Sequence of chain 1.A:
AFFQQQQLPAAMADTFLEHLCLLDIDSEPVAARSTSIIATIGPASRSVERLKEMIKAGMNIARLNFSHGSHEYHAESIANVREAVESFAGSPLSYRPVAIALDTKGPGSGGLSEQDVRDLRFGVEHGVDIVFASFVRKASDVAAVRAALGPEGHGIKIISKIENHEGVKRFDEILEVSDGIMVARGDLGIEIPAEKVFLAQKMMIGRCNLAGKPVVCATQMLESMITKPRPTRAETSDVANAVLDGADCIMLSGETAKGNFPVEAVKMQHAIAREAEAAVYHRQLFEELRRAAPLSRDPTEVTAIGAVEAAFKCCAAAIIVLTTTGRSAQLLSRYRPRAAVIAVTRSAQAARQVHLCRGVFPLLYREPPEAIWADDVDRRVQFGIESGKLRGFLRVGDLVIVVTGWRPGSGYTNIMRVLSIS

Binding-site contacts:
Ligand atom O2P contacts residue ARG405 of chain 1.A at 2.6 Å (salt-bridge).
Ligand atom O4 contacts residue GLY436 of chain 1.A at 3.7 Å.
Ligand atom O5P contacts residue THR348 of chain 1.A at 3.6 Å (h-bond).
Ligand atom O2 contacts residue GLY430 of chain 1.A at 3.5 Å (h-bond).
Ligand atom O4P contacts residue GLY436 of chain 1.A at 2.9 Å (h-bond).
Ligand atom O4P contacts residue SER353 of chain 1.A at 3.7 Å.
Ligand atom O3P contacts residue ARG405 of chain 1.A at 2.7 Å (salt-bridge).
Ligand atom C6 contacts residue SER353 of chain 1.A at 3.8 Å.
Ligand atom C6 contacts residue THR438 of chain 1.A at 3.4 Å.
Ligand atom O1P contacts residue GLY434 of chain 1.A at 2.9 Å (h-bond).
Ligand atom C4 contacts residue GLY434 of chain 1.A at 3.3 Å.
Ligand atom C3 contacts residue GLY434 of chain 1.A at 3.5 Å.
Ligand atom O4 contacts residue TYR437 of chain 1.A at 2.9 Å (h-bond).
Ligand atom O5P contacts residue THR350 of chain 1.A at 2.7 Å (h-bond).
Ligand atom O6 contacts residue SER435 of chain 1.A at 3.9 Å.
Ligand atom O5 contacts residue LEU347 of chain 1.A at 3.7 Å.
Ligand atom O3 contacts residue TRP398 of chain 1.A at 3.7 Å.
Ligand atom C6 contacts residue LEU347 of chain 1.A at 3.6 Å (hydrophobic).
Ligand atom O5P contacts residue THR349 of chain 1.A at 3.3 Å (h-bond).
Ligand atom C5 contacts residue GLY434 of chain 1.A at 3.5 Å.
Ligand atom O1P contacts residue PRO433 of chain 1.A at 3.7 Å.
Ligand atom O1 contacts residue GLY434 of chain 1.A at 3.7 Å.
Ligand atom C3 contacts residue ARG432 of chain 1.A at 3.3 Å.
Ligand atom P2 contacts residue SER353 of chain 1.A at 3.6 Å.
Ligand atom O4 contacts residue THR438 of chain 1.A at 3.5 Å (h-bond).
Ligand atom O4 contacts residue GLY434 of chain 1.A at 2.6 Å (h-bond).
Ligand atom O4P contacts residue SER435 of chain 1.A at 3.6 Å.
Ligand atom O6P contacts residue ARG352 of chain 1.A at 3.9 Å.
Ligand atom O3P contacts residue TRP398 of chain 1.A at 2.7 Å (h-bond).
Ligand atom O2 contacts residue LEU347 of chain 1.A at 3.5 Å.
Ligand atom O3 contacts residue ARG432 of chain 1.A at 2.7 Å (salt-bridge).
Ligand atom O3 contacts residue GLY430 of chain 1.A at 3.1 Å.
Ligand atom O6 contacts residue THR348 of chain 1.A at 3.6 Å.
Ligand atom P2 contacts residue THR348 of chain 1.A at 3.5 Å.
Ligand atom O6P contacts residue THR348 of chain 1.A at 2.5 Å (h-bond).
Ligand atom O6 contacts residue THR349 of chain 1.A at 3.1 Å (h-bond).
Ligand atom O5P contacts residue SER435 of chain 1.A at 3.4 Å.
Ligand atom P1 contacts residue ARG405 of chain 1.A at 3.6 Å.
Ligand atom O6P contacts residue SER353 of chain 1.A at 2.7 Å (h-bond).
Ligand atom P2 contacts residue THR349 of chain 1.A at 3.7 Å.

This protein binds this small molecule.
Small molecule (SMILES): O=P(O)(O)OC[C@H]1O[C@](O)(COP(=O)(O)O)[C@@H](O)[C@@H]1O